This protein binds this small molecule.
Small molecule (SMILES): CC(=O)N[C@@H]1[C@@H](O)[C@H](O)[C@@H](CO)O[C@H]1O

Sequence of chain 1.C:
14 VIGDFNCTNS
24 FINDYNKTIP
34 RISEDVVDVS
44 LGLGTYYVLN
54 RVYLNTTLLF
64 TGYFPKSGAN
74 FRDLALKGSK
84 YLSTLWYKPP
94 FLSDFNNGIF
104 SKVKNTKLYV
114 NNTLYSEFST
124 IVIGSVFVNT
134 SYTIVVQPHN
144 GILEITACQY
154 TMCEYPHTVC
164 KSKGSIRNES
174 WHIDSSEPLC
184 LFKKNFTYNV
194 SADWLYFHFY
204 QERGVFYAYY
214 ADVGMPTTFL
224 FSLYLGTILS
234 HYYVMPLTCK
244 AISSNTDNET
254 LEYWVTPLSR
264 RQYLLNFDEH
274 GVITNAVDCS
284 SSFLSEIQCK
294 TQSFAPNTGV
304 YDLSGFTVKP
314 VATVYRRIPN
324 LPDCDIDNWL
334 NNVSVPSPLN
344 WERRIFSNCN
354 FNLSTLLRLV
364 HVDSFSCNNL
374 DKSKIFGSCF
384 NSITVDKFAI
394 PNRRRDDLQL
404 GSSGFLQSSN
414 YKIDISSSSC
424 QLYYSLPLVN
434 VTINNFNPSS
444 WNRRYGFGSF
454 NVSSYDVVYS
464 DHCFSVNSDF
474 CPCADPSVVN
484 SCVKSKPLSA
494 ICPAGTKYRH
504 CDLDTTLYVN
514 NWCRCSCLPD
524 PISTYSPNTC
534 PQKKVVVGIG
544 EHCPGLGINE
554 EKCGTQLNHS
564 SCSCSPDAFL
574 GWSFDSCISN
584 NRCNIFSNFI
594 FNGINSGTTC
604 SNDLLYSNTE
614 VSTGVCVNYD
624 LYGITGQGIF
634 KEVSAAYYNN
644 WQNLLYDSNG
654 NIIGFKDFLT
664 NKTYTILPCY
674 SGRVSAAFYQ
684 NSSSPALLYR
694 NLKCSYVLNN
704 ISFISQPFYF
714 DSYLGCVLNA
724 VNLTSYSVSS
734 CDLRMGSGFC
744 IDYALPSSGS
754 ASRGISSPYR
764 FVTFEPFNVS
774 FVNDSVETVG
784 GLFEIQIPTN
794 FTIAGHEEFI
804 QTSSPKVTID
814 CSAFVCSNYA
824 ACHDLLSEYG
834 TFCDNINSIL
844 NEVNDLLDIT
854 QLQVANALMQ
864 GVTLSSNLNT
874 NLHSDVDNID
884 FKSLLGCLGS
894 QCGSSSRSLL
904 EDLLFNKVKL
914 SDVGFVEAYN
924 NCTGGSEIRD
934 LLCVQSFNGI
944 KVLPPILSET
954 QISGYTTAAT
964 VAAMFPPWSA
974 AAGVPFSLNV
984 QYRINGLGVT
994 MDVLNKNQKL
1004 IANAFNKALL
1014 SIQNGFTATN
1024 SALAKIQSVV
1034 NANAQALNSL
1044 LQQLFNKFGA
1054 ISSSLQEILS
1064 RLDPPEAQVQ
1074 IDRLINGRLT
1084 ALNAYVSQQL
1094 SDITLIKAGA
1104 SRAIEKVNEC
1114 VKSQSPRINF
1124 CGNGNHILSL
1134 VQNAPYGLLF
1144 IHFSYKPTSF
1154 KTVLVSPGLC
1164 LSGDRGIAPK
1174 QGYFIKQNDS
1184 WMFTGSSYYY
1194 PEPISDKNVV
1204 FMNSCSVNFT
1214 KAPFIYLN

Binding-site contacts:
Ligand atom C4 contacts residue ASN22 of chain 1.C at 4.0 Å.
Ligand atom O3 contacts residue ASN22 of chain 1.C at 4.3 Å.
Ligand atom O5 contacts residue ASN19 of chain 1.C at 2.4 Å (h-bond).
Ligand atom C3 contacts residue ASN22 of chain 1.C at 3.8 Å.
Ligand atom C7 contacts residue ASN19 of chain 1.C at 3.9 Å.
Ligand atom C2 contacts residue ASN19 of chain 1.C at 2.5 Å.
Ligand atom C5 contacts residue MAN6 of chain 1.N at 4.4 Å.
Ligand atom C5 contacts residue ASN19 of chain 1.C at 3.7 Å.
Ligand atom C1 contacts residue ASN19 of chain 1.C at 1.4 Å.
Ligand atom C3 contacts residue ASN19 of chain 1.C at 3.8 Å.
Ligand atom O5 contacts residue MAN6 of chain 1.N at 4.1 Å.
Ligand atom N2 contacts residue ASN19 of chain 1.C at 2.9 Å (h-bond).
Ligand atom O7 contacts residue ASN19 of chain 1.C at 4.4 Å.
Ligand atom C5 contacts residue ASN22 of chain 1.C at 4.0 Å.
Ligand atom O4 contacts residue ASN22 of chain 1.C at 3.2 Å (h-bond).
Ligand atom C6 contacts residue MAN6 of chain 1.N at 3.6 Å.
Ligand atom C4 contacts residue ASN19 of chain 1.C at 4.2 Å.
Ligand atom O6 contacts residue MAN6 of chain 1.N at 4.1 Å.